A small-molecule ligand and the protein it binds are described below.
Small molecule (SMILES): CC(=O)N[C@H]1[C@H](O[C@H]2[C@H](O)[C@@H](NC(C)=O)CO[C@@H]2CO)O[C@H](CO)[C@@H](O)[C@@H]1O

Sequence of chain 3.D:
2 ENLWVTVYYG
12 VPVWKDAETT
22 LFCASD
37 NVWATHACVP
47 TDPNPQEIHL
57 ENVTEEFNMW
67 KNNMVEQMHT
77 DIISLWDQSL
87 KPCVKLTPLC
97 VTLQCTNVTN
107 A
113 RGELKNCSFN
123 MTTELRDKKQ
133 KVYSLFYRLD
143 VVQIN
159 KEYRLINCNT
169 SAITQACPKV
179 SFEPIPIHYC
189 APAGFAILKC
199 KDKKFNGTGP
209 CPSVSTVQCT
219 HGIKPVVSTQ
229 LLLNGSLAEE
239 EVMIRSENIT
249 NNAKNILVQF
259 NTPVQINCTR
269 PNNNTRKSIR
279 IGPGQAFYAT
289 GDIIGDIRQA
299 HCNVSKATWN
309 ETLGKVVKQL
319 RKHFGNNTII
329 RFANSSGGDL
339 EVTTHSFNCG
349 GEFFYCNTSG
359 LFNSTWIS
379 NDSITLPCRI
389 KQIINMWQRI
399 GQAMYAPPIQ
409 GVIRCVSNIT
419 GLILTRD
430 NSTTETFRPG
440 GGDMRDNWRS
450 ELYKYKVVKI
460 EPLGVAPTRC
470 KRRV

Binding-site contacts:
Ligand atom C8 contacts residue NAG1 of chain 3.X at 4.2 Å.
Ligand atom O6 contacts residue SER357 of chain 3.D at 4.2 Å.
Ligand atom O7 contacts residue ASN355 of chain 3.D at 4.4 Å.
Ligand atom O5 contacts residue SER357 of chain 3.D at 4.1 Å.
Ligand atom C1 contacts residue NAG1 of chain 3.X at 3.4 Å.
Ligand atom C7 contacts residue NAG1 of chain 3.X at 4.3 Å.
Ligand atom C5 contacts residue NAG1 of chain 3.X at 3.7 Å.
Ligand atom O7 contacts residue NAG1 of chain 3.X at 4.1 Å.
Ligand atom C4 contacts residue ASN355 of chain 3.D at 4.2 Å.
Ligand atom C1 contacts residue SER357 of chain 3.D at 4.2 Å.
Ligand atom O6 contacts residue NAG1 of chain 3.X at 3.0 Å (h-bond).
Ligand atom C1 contacts residue ASN355 of chain 3.D at 1.4 Å.
Ligand atom C3 contacts residue NAG1 of chain 3.X at 3.4 Å.
Ligand atom O5 contacts residue ASN355 of chain 3.D at 2.3 Å (h-bond).
Ligand atom C5 contacts residue SER357 of chain 3.D at 4.2 Å.
Ligand atom O5 contacts residue NAG1 of chain 3.X at 3.0 Å (h-bond).
Ligand atom C2 contacts residue ASN355 of chain 3.D at 2.5 Å.
Ligand atom N2 contacts residue NAG1 of chain 3.X at 3.2 Å (h-bond).
Ligand atom O4 contacts residue NAG1 of chain 3.X at 3.5 Å.
Ligand atom N2 contacts residue ASN355 of chain 3.D at 2.9 Å (h-bond).
Ligand atom C4 contacts residue NAG1 of chain 3.X at 4.3 Å.
Ligand atom C6 contacts residue NAG1 of chain 3.X at 3.3 Å.
Ligand atom O3 contacts residue NAG1 of chain 3.X at 3.2 Å (h-bond).
Ligand atom C3 contacts residue ASN355 of chain 3.D at 3.8 Å.
Ligand atom C5 contacts residue ASN355 of chain 3.D at 3.6 Å.
Ligand atom C7 contacts residue ASN355 of chain 3.D at 3.9 Å.
Ligand atom C2 contacts residue NAG1 of chain 3.X at 3.7 Å.